A protein and the small-molecule ligand that binds it are described below.
Small molecule (SMILES): CCC[C@@H](C=O)NC(=O)[C@@H](NC(=O)[C@@H](NC(=O)[C@H](CC(N)=O)NC(=O)[C@@H]1CCCN1C(=O)[C@H](CC(C)C)NC(=O)[C@H](COP(=O)(O)O)NC(=O)[C@@H]1CCCN1C(=O)[C@@H](N)CO)[C@@H](C)CC)[C@@H](C)O

Sequence of chain 1.A:
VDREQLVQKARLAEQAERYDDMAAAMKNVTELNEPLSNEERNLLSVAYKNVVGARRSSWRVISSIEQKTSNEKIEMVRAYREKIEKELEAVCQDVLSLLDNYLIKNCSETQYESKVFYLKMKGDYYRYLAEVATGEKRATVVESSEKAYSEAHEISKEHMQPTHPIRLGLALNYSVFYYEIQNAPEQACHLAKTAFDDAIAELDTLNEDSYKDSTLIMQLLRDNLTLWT

Binding-site contacts:
Ligand atom N contacts residue LEU177 of chain 1.A at 3.6 Å.
Ligand atom O1P contacts residue ARG132 of chain 1.A at 2.9 Å (salt-bridge).
Ligand atom CG contacts residue LEU225 of chain 1.A at 3.6 Å (hydrophobic).
Ligand atom O2P contacts residue ARG57 of chain 1.A at 2.8 Å (salt-bridge).
Ligand atom O contacts residue VAL47 of chain 1.A at 3.3 Å.
Ligand atom CD contacts residue NO31 of chain 1.F at 2.7 Å.
Ligand atom P contacts residue TYR133 of chain 1.A at 3.7 Å.
Ligand atom O contacts residue ASN229 of chain 1.A at 2.7 Å (h-bond).
Ligand atom CB contacts residue ASN229 of chain 1.A at 3.6 Å.
Ligand atom CD1 contacts residue ASN43 of chain 1.A at 3.8 Å.
Ligand atom OD1 contacts residue LYS50 of chain 1.A at 3.2 Å.
Ligand atom CB contacts residue ASN178 of chain 1.A at 3.5 Å.
Ligand atom O1P contacts residue TYR133 of chain 1.A at 2.6 Å (h-bond).
Ligand atom CA contacts residue ASN178 of chain 1.A at 3.5 Å.
Ligand atom O contacts residue VAL181 of chain 1.A at 2.7 Å.
Ligand atom P contacts residue ARG132 of chain 1.A at 3.8 Å.
Ligand atom N contacts residue ASN178 of chain 1.A at 2.8 Å (h-bond).
Ligand atom O2P contacts residue ARG132 of chain 1.A at 2.9 Å (salt-bridge).
Ligand atom CB contacts residue NO31 of chain 1.F at 3.7 Å.
Ligand atom OD1 contacts residue VAL47 of chain 1.A at 3.6 Å.
Ligand atom CA contacts residue LEU177 of chain 1.A at 3.6 Å (hydrophobic).
Ligand atom ND2 contacts residue ASN51 of chain 1.A at 3.0 Å (h-bond).
Ligand atom CG contacts residue LYS50 of chain 1.A at 3.7 Å.
Ligand atom CA contacts residue ASN178 of chain 1.A at 3.8 Å.
Ligand atom CG contacts residue NO31 of chain 1.F at 2.3 Å.
Ligand atom CB contacts residue ASN178 of chain 1.A at 3.3 Å.
Ligand atom CB contacts residue VAL181 of chain 1.A at 3.6 Å (hydrophobic).
Ligand atom CB contacts residue VAL47 of chain 1.A at 3.7 Å (hydrophobic).
Ligand atom C contacts residue LEU177 of chain 1.A at 3.9 Å (hydrophobic).
Ligand atom ND2 contacts residue VAL47 of chain 1.A at 3.8 Å.
Ligand atom C contacts residue VAL181 of chain 1.A at 3.4 Å (hydrophobic).
Ligand atom CD1 contacts residue ILE222 of chain 1.A at 3.8 Å (hydrophobic).
Ligand atom O3P contacts residue ARG57 of chain 1.A at 2.8 Å (salt-bridge).
Ligand atom O1P contacts residue LYS50 of chain 1.A at 3.8 Å.
Ligand atom O3P contacts residue LYS50 of chain 1.A at 3.1 Å.
Ligand atom CD contacts residue LEU225 of chain 1.A at 3.3 Å (hydrophobic).
Ligand atom O contacts residue LYS50 of chain 1.A at 3.1 Å (salt-bridge).
Ligand atom P contacts residue ARG57 of chain 1.A at 3.6 Å.
Ligand atom C contacts residue ASN178 of chain 1.A at 3.6 Å.
Ligand atom C contacts residue ASN229 of chain 1.A at 3.6 Å.